Binding-site contacts:
Ligand atom O2 contacts residue HIS27 of chain 1.B at 3.3 Å.
Ligand atom N3 contacts residue THR59 of chain 1.B at 3.0 Å (h-bond).
Ligand atom N1 contacts residue HIS27 of chain 1.B at 4.3 Å.
Ligand atom O3' contacts residue LYS55 of chain 1.B at 3.4 Å (salt-bridge).
Ligand atom C2' contacts residue HIS27 of chain 1.B at 3.1 Å.
Ligand atom C1' contacts residue PHE57 of chain 1.B at 4.0 Å (hydrophobic).
Ligand atom N4 contacts residue THR59 of chain 1.B at 4.2 Å.
Ligand atom C1' contacts residue LYS55 of chain 1.B at 3.8 Å.
Ligand atom C3' contacts residue LYS55 of chain 1.B at 3.9 Å.
Ligand atom C4' contacts residue LYS55 of chain 1.B at 4.1 Å.
Ligand atom O2 contacts residue PHE132 of chain 1.B at 4.4 Å.
Ligand atom O4' contacts residue LYS55 of chain 1.B at 4.1 Å.
Ligand atom C2 contacts residue HIS27 of chain 1.B at 4.0 Å.
Ligand atom O2P contacts residue HIS131 of chain 1.B at 2.9 Å (h-bond).
Ligand atom C4 contacts residue PHE57 of chain 1.B at 4.2 Å (hydrophobic).
Ligand atom N4 contacts residue PHE132 of chain 1.B at 4.5 Å.
Ligand atom C4 contacts residue THR59 of chain 1.B at 4.0 Å.
Ligand atom O2 contacts residue ASN58 of chain 1.B at 3.2 Å.
Ligand atom C6 contacts residue PHE132 of chain 1.B at 4.4 Å (hydrophobic).
Ligand atom N1 contacts residue PHE57 of chain 1.B at 4.5 Å.
Ligand atom C2 contacts residue ASN58 of chain 1.B at 4.2 Å.
Ligand atom P contacts residue HIS131 of chain 1.B at 4.2 Å.
Ligand atom N3 contacts residue PHE132 of chain 1.B at 3.9 Å.
Ligand atom C2 contacts residue THR59 of chain 1.B at 3.6 Å.
Ligand atom O3' contacts residue HIS27 of chain 1.B at 3.7 Å.
Ligand atom C3' contacts residue HIS27 of chain 1.B at 3.9 Å.
Ligand atom O2 contacts residue PHE57 of chain 1.B at 4.1 Å.
Ligand atom C4 contacts residue PHE132 of chain 1.B at 4.2 Å (hydrophobic).
Ligand atom C2' contacts residue ASN58 of chain 1.B at 4.3 Å.
Ligand atom O1P contacts residue HIS131 of chain 1.B at 4.5 Å.
Ligand atom C2' contacts residue LYS55 of chain 1.B at 3.5 Å.
Ligand atom O3' contacts residue GLN26 of chain 1.B at 3.4 Å (h-bond).
Ligand atom C1' contacts residue HIS27 of chain 1.B at 4.0 Å.
Ligand atom C5 contacts residue PHE132 of chain 1.B at 4.2 Å (hydrophobic).
Ligand atom C2 contacts residue PHE132 of chain 1.B at 4.1 Å (hydrophobic).
Ligand atom N4 contacts residue LYS134 of chain 1.B at 3.5 Å (salt-bridge).
Ligand atom N3 contacts residue PHE57 of chain 1.B at 3.7 Å.
Ligand atom C2 contacts residue PHE57 of chain 1.B at 4.0 Å (hydrophobic).
Ligand atom O4' contacts residue PHE57 of chain 1.B at 4.4 Å.
Ligand atom O2 contacts residue THR59 of chain 1.B at 2.5 Å (h-bond).

This small molecule binds to this protein.
Small molecule (SMILES): Nc1ccn([C@H]2C[C@H](O)[C@@H](COP(=O)(O)O)O2)c(=O)n1

Sequence of chain 1.B:
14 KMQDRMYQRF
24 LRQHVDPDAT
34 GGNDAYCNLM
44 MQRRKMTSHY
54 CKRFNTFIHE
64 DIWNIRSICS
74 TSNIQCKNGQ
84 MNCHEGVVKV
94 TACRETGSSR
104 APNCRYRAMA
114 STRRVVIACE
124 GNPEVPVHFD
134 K